Binding-site contacts:
Ligand atom O5 contacts residue THR155 of chain 26.A at 4.3 Å.
Ligand atom C6 contacts residue HIS158 of chain 26.A at 3.8 Å.
Ligand atom C8 contacts residue TRP101 of chain 26.C at 3.6 Å (hydrophobic).
Ligand atom O7 contacts residue HIS149 of chain 26.A at 3.3 Å.
Ligand atom O5 contacts residue ASN153 of chain 26.A at 2.4 Å (h-bond).
Ligand atom C1 contacts residue HIS158 of chain 26.A at 4.0 Å.
Ligand atom C7 contacts residue ASN153 of chain 26.A at 3.7 Å.
Ligand atom O5 contacts residue LYS157 of chain 26.A at 4.5 Å.
Ligand atom N2 contacts residue HIS149 of chain 26.A at 4.3 Å.
Ligand atom O7 contacts residue ASN153 of chain 26.A at 4.0 Å.
Ligand atom C3 contacts residue ASN153 of chain 26.A at 3.8 Å.
Ligand atom N2 contacts residue ASN153 of chain 26.A at 2.9 Å (h-bond).
Ligand atom C5 contacts residue ASN153 of chain 26.A at 3.7 Å.
Ligand atom C2 contacts residue HIS149 of chain 26.A at 3.6 Å.
Ligand atom C5 contacts residue LYS157 of chain 26.A at 4.1 Å.
Ligand atom O5 contacts residue HIS158 of chain 26.A at 3.1 Å.
Ligand atom C4 contacts residue ASN153 of chain 26.A at 4.2 Å.
Ligand atom C6 contacts residue LYS157 of chain 26.A at 3.8 Å.
Ligand atom C1 contacts residue THR155 of chain 26.A at 3.9 Å.
Ligand atom C8 contacts residue GLY102 of chain 26.C at 3.3 Å.
Ligand atom O6 contacts residue LYS157 of chain 26.A at 3.8 Å.
Ligand atom C2 contacts residue ASN153 of chain 26.A at 2.5 Å.
Ligand atom C1 contacts residue HIS149 of chain 26.A at 4.0 Å.
Ligand atom C7 contacts residue HIS149 of chain 26.A at 4.2 Å.
Ligand atom C1 contacts residue ASN153 of chain 26.A at 1.4 Å.
Ligand atom O5 contacts residue HIS149 of chain 26.A at 4.1 Å.
Ligand atom C8 contacts residue ASN103 of chain 26.C at 4.5 Å.
Ligand atom C5 contacts residue HIS158 of chain 26.A at 4.1 Å.
Ligand atom O3 contacts residue HIS149 of chain 26.A at 4.4 Å.

Sequence of chain 26.C:
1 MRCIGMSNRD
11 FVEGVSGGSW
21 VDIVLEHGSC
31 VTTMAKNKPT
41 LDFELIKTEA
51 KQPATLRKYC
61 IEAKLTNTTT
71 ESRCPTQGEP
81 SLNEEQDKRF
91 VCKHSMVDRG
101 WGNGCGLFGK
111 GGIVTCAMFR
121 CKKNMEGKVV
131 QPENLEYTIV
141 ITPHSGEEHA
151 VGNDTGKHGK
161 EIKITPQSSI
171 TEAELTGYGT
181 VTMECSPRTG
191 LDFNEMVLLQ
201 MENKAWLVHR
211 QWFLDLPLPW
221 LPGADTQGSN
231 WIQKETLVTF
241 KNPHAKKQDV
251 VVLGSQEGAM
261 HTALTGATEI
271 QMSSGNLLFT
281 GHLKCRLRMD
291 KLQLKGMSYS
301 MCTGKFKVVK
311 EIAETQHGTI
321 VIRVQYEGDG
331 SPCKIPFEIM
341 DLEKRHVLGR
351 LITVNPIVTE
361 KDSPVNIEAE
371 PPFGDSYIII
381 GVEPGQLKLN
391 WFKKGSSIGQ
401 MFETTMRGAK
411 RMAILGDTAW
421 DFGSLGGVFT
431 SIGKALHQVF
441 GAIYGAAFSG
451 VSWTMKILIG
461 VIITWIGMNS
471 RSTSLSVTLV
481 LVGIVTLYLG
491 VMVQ

Sequence of chain 26.A:
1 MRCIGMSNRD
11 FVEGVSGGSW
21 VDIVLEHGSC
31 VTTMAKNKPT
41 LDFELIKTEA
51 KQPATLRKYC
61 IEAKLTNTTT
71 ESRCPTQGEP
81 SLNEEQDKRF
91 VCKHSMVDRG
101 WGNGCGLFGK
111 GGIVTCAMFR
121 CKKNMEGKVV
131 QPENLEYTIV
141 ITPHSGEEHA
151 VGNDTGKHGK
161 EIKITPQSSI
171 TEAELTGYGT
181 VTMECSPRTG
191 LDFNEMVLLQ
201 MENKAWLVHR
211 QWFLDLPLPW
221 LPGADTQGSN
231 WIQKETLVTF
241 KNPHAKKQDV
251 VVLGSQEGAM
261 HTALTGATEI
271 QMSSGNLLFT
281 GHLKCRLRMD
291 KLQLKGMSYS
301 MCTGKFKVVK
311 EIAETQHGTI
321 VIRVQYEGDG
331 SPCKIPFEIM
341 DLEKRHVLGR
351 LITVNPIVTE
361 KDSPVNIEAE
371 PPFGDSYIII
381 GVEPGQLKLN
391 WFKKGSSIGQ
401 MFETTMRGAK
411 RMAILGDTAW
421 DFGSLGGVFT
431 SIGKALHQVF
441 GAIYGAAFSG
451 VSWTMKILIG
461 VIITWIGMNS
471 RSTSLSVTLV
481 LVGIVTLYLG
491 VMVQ

A protein and the small-molecule ligand that binds it are described below.
Small molecule (SMILES): CC(=O)N[C@@H]1[C@@H](O)[C@H](O)[C@@H](CO)O[C@H]1O